A protein and the small-molecule ligand that binds it are described below.
Small molecule (SMILES): CC(C)C[C@H](NC(=O)CN)C(=O)N[C@H](C(=O)N[C@H](C(=O)NCC(=O)N[C@@H](CO)C(=O)N[C@@H](CC(C)C)C(=O)N[C@@H](CCCN=C(N)N)C(=O)NCC=O)C(C)C)[C@@H](C)O

Binding-site contacts:
Ligand atom C contacts residue ARG49 of chain 24.E at 3.6 Å.
Ligand atom CA contacts residue ASP258 of chain 24.E at 3.6 Å.
Ligand atom O contacts residue ARG43 of chain 24.E at 2.8 Å (salt-bridge).
Ligand atom CZ contacts residue THR246 of chain 24.E at 3.3 Å.
Ligand atom CG2 contacts residue MET259 of chain 24.E at 3.7 Å (hydrophobic).
Ligand atom N contacts residue ARG49 of chain 24.E at 3.6 Å (salt-bridge).
Ligand atom N contacts residue ARG49 of chain 24.E at 3.5 Å (salt-bridge).
Ligand atom CA contacts residue ASP258 of chain 24.E at 3.7 Å.
Ligand atom O contacts residue ILE39 of chain 24.E at 3.7 Å.
Ligand atom CD contacts residue LEU52 of chain 24.E at 3.3 Å (hydrophobic).
Ligand atom CD2 contacts residue ARG43 of chain 24.E at 3.6 Å.
Ligand atom N contacts residue ASP258 of chain 24.E at 3.2 Å (salt-bridge).
Ligand atom O contacts residue ARG50 of chain 24.E at 3.4 Å.
Ligand atom CB contacts residue MET259 of chain 24.E at 3.6 Å (hydrophobic).
Ligand atom NH1 contacts residue ASP53 of chain 24.E at 3.0 Å (salt-bridge).
Ligand atom CD2 contacts residue ASP258 of chain 24.E at 3.4 Å.
Ligand atom NH2 contacts residue ASP228 of chain 24.E at 2.7 Å (salt-bridge).
Ligand atom CB contacts residue ASP258 of chain 24.E at 3.7 Å.
Ligand atom C contacts residue ARG43 of chain 24.E at 3.7 Å.
Ligand atom C contacts residue ASP258 of chain 24.E at 3.7 Å.
Ligand atom O contacts residue ARG43 of chain 24.E at 2.8 Å (salt-bridge).
Ligand atom O contacts residue ARG49 of chain 24.E at 3.1 Å (salt-bridge).
Ligand atom CD contacts residue ARG50 of chain 24.E at 3.3 Å.
Ligand atom N contacts residue ASP258 of chain 24.E at 2.8 Å (salt-bridge).
Ligand atom OG1 contacts residue MET259 of chain 24.E at 2.6 Å (h-bond).
Ligand atom NH2 contacts residue THR246 of chain 24.E at 3.0 Å (h-bond).
Ligand atom NE contacts residue ARG50 of chain 24.E at 3.1 Å (salt-bridge).
Ligand atom CG2 contacts residue ASP258 of chain 24.E at 3.5 Å.
Ligand atom CG2 contacts residue ALA42 of chain 24.E at 3.8 Å (hydrophobic).
Ligand atom CA contacts residue ASP258 of chain 24.E at 3.7 Å.
Ligand atom CG contacts residue PRO57 of chain 24.E at 3.7 Å (hydrophobic).
Ligand atom N contacts residue PRO57 of chain 24.E at 3.5 Å.
Ligand atom OG1 contacts residue ASP258 of chain 24.E at 3.3 Å.
Ligand atom NH1 contacts residue THR246 of chain 24.E at 3.2 Å (h-bond).
Ligand atom CD2 contacts residue ARG50 of chain 24.E at 3.6 Å.
Ligand atom N contacts residue ARG49 of chain 24.E at 3.7 Å.
Ligand atom CB contacts residue ASP258 of chain 24.E at 3.5 Å.
Ligand atom N contacts residue ASP258 of chain 24.E at 3.2 Å (salt-bridge).
Ligand atom CB contacts residue ARG49 of chain 24.E at 3.7 Å.
Ligand atom CB contacts residue ARG49 of chain 24.E at 3.5 Å.

Sequence of chain 24.E:
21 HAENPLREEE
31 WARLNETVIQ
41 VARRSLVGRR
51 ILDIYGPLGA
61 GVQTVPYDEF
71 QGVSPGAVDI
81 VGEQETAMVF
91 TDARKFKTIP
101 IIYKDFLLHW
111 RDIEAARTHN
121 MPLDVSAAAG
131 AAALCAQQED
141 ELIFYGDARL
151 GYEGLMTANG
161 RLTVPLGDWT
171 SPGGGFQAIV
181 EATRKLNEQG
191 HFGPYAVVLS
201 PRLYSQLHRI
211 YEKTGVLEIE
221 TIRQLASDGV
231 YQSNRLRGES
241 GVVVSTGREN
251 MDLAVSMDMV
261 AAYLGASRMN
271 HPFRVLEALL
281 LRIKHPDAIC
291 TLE